Sequence of chain 14.A:
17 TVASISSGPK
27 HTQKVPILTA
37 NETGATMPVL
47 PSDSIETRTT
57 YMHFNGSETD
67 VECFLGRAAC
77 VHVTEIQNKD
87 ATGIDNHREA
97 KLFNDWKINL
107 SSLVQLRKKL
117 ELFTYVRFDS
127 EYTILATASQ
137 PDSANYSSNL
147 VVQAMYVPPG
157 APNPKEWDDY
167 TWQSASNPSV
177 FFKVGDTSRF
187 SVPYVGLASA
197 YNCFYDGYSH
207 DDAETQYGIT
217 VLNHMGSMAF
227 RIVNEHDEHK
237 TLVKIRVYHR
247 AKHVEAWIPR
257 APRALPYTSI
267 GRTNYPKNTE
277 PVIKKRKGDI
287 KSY

Sequence of chain 15.C:
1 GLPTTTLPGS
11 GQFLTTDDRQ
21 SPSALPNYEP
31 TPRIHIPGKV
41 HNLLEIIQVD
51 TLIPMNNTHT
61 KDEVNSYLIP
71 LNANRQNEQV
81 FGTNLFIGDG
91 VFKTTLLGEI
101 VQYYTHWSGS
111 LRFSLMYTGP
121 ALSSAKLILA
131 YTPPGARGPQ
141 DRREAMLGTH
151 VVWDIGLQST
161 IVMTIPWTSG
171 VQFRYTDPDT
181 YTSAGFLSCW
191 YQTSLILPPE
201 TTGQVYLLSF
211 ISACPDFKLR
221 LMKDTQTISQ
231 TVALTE

Sequence of chain 14.C:
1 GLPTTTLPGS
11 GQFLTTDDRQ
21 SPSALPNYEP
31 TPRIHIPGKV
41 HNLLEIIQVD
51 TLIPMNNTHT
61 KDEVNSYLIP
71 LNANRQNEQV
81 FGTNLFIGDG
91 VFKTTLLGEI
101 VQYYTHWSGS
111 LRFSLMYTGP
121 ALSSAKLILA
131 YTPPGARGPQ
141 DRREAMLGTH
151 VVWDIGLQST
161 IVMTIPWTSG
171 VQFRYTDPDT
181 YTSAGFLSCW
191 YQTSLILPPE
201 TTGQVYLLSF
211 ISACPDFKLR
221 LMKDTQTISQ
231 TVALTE

A protein and the small-molecule ligand that binds it are described below.
Small molecule (SMILES): Cc1cc(CCCCCOc2ccc(C3=NCCO3)cc2Cl)on1

Binding-site contacts:
Ligand atom O1 contacts residue MET221 of chain 14.A at 3.2 Å (h-bond).
Ligand atom C3B contacts residue TYR152 of chain 14.A at 3.7 Å (hydrophobic).
Ligand atom O1A contacts residue MET224 of chain 14.A at 2.8 Å.
Ligand atom CL1 contacts residue TYR128 of chain 14.A at 3.3 Å.
Ligand atom C1C contacts residue TYR128 of chain 14.A at 3.7 Å (hydrophobic).
Ligand atom C5A contacts residue PHE186 of chain 14.A at 3.4 Å (hydrophobic).
Ligand atom C2C contacts residue TYR197 of chain 14.A at 3.8 Å (hydrophobic).
Ligand atom C3C contacts residue TYR128 of chain 14.A at 3.4 Å (hydrophobic).
Ligand atom C31 contacts residue TYR197 of chain 14.A at 3.9 Å (hydrophobic).
Ligand atom C5A contacts residue ALA150 of chain 14.A at 3.9 Å (hydrophobic).
Ligand atom C4B contacts residue MET224 of chain 14.A at 3.8 Å (hydrophobic).
Ligand atom C5 contacts residue LEU106 of chain 14.A at 3.7 Å (hydrophobic).
Ligand atom C5B contacts residue PHE186 of chain 14.A at 3.5 Å (hydrophobic).
Ligand atom C2A contacts residue MET224 of chain 14.A at 3.4 Å (hydrophobic).
Ligand atom N2 contacts residue ASN219 of chain 14.A at 3.6 Å.
Ligand atom C2B contacts residue VAL188 of chain 14.A at 3.7 Å (hydrophobic).
Ligand atom C5C contacts residue TYR152 of chain 14.A at 3.9 Å (hydrophobic).
Ligand atom C4C contacts residue VAL188 of chain 14.A at 3.9 Å (hydrophobic).
Ligand atom C5C contacts residue VAL191 of chain 14.A at 3.9 Å (hydrophobic).
Ligand atom C5A contacts residue MET224 of chain 14.A at 3.5 Å (hydrophobic).
Ligand atom C2A contacts residue PHE186 of chain 14.A at 3.2 Å (hydrophobic).
Ligand atom C5B contacts residue MET224 of chain 14.A at 3.5 Å (hydrophobic).
Ligand atom O1A contacts residue PHE186 of chain 14.A at 2.8 Å.
Ligand atom C5A contacts residue VAL176 of chain 14.A at 3.2 Å (hydrophobic).
Ligand atom C4 contacts residue LEU106 of chain 14.A at 3.6 Å (hydrophobic).
Ligand atom C1B contacts residue VAL188 of chain 14.A at 3.9 Å (hydrophobic).
Ligand atom C4B contacts residue TYR152 of chain 14.A at 3.8 Å (hydrophobic).
Ligand atom C4A contacts residue PRO174 of chain 14.A at 3.3 Å (hydrophobic).
Ligand atom O1B contacts residue ILE104 of chain 14.A at 3.8 Å.
Ligand atom N3A contacts residue PHE186 of chain 14.A at 3.9 Å.
Ligand atom CL1 contacts residue ILE104 of chain 14.A at 3.5 Å.
Ligand atom C2C contacts residue TYR128 of chain 14.A at 3.8 Å (hydrophobic).
Ligand atom C6B contacts residue TYR128 of chain 14.A at 3.8 Å (hydrophobic).
Ligand atom C1C contacts residue LEU106 of chain 14.A at 3.5 Å (hydrophobic).
Ligand atom N3A contacts residue ALA24 of chain 14.C at 3.6 Å.
Ligand atom C4C contacts residue VAL191 of chain 14.A at 3.5 Å (hydrophobic).
Ligand atom C2B contacts residue TYR152 of chain 14.A at 3.8 Å (hydrophobic).
Ligand atom N3A contacts residue PRO174 of chain 14.A at 3.7 Å.
Ligand atom C5C contacts residue VAL188 of chain 14.A at 3.9 Å (hydrophobic).
Ligand atom C4B contacts residue PHE186 of chain 14.A at 3.4 Å (hydrophobic).